Sequence of chain 3.A:
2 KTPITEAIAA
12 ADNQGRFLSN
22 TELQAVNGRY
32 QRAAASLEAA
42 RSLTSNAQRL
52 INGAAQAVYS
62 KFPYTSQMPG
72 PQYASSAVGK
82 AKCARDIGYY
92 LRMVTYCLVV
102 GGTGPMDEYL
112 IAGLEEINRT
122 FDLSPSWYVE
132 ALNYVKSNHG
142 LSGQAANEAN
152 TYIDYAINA

A small-molecule ligand and the protein it binds are described below.
Small molecule (SMILES): C=CC1=C(C)/C(=C/c2[nH]c(/C=C3\N=C(/C=C4\NC(=O)C(C)=C4C=C)C(C)=C3CCC(=O)O)c(CCC(=O)O)c2C)NC1=O

Sequence of chain 3.B:
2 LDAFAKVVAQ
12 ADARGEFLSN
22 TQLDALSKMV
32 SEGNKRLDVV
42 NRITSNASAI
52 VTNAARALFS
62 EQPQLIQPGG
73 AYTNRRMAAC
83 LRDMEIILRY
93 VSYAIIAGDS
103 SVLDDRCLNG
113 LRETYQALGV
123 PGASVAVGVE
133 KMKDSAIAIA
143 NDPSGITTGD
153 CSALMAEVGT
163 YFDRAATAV

Binding-site contacts:
Ligand atom C2C contacts residue CYS84 of chain 3.A at 3.3 Å (hydrophobic).
Ligand atom O2A contacts residue ARG86 of chain 3.A at 2.7 Å (salt-bridge).
Ligand atom OC contacts residue THR66 of chain 3.A at 3.4 Å.
Ligand atom CGD contacts residue PRO72 of chain 3.A at 3.4 Å (hydrophobic).
Ligand atom OC contacts residue TYR74 of chain 3.A at 3.2 Å.
Ligand atom C4A contacts residue ARG86 of chain 3.A at 3.3 Å.
Ligand atom O2D contacts residue PHE122 of chain 3.A at 3.5 Å.
Ligand atom CMD contacts residue PRO72 of chain 3.A at 3.4 Å (hydrophobic).
Ligand atom OC contacts residue GLN73 of chain 3.A at 3.4 Å (h-bond).
Ligand atom C4B contacts residue ASN76 of chain 3.B at 3.4 Å.
Ligand atom O2A contacts residue ILE67 of chain 3.B at 3.3 Å.
Ligand atom C1A contacts residue ARG86 of chain 3.A at 3.1 Å.
Ligand atom CHA contacts residue ARG86 of chain 3.A at 3.6 Å.
Ligand atom C1C contacts residue TRP128 of chain 3.A at 3.5 Å (hydrophobic).
Ligand atom NC contacts residue GLN73 of chain 3.A at 3.0 Å (h-bond).
Ligand atom C1C contacts residue GLN73 of chain 3.A at 3.6 Å.
Ligand atom CMC contacts residue VAL59 of chain 3.A at 3.4 Å (hydrophobic).
Ligand atom C1B contacts residue ASN76 of chain 3.B at 3.4 Å.
Ligand atom O2D contacts residue ARG57 of chain 3.B at 2.8 Å (salt-bridge).
Ligand atom CMA contacts residue ASN76 of chain 3.B at 3.5 Å.
Ligand atom CHB contacts residue ASP87 of chain 3.A at 3.5 Å.
Ligand atom CAB contacts residue TYR110 of chain 3.A at 3.3 Å (hydrophobic).
Ligand atom NA contacts residue ASP87 of chain 3.A at 2.8 Å (salt-bridge).
Ligand atom NA contacts residue ARG86 of chain 3.A at 2.9 Å (salt-bridge).
Ligand atom ND contacts residue TYR129 of chain 3.A at 3.5 Å (h-bond).
Ligand atom CHD contacts residue TYR129 of chain 3.A at 3.3 Å (hydrophobic).
Ligand atom CAD contacts residue PRO72 of chain 3.A at 3.2 Å (hydrophobic).
Ligand atom CBB contacts residue TYR90 of chain 3.A at 3.5 Å (hydrophobic).
Ligand atom CAC contacts residue CYS84 of chain 3.A at 2.1 Å (hydrophobic).
Ligand atom CMD contacts residue GLN73 of chain 3.A at 3.4 Å.
Ligand atom CMD contacts residue TYR74 of chain 3.A at 3.5 Å (hydrophobic).
Ligand atom O1A contacts residue LYS83 of chain 3.A at 2.8 Å (salt-bridge).
Ligand atom C3C contacts residue CYS84 of chain 3.A at 2.7 Å (hydrophobic).
Ligand atom OB contacts residue THR75 of chain 3.B at 3.0 Å (h-bond).
Ligand atom CBD contacts residue PRO72 of chain 3.A at 3.2 Å (hydrophobic).
Ligand atom ND contacts residue ASP87 of chain 3.A at 2.9 Å (salt-bridge).
Ligand atom CBC contacts residue CYS84 of chain 3.A at 2.7 Å (hydrophobic).
Ligand atom OC contacts residue ALA75 of chain 3.A at 2.9 Å (h-bond).
Ligand atom NB contacts residue ASN76 of chain 3.B at 3.4 Å (h-bond).
Ligand atom C2B contacts residue ASN76 of chain 3.B at 3.5 Å.